A small-molecule ligand and the protein it binds are described below.
Small molecule (SMILES): Cc1cc(CCCCCOc2ccc(C3=NCCO3)cc2Cl)on1

Sequence of chain 1.C:
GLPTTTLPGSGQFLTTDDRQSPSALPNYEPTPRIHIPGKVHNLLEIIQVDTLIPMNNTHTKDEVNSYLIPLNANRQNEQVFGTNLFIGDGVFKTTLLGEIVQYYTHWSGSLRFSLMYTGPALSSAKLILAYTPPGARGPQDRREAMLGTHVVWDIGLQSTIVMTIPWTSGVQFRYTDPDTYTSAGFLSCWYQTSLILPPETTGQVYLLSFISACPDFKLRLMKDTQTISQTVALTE

Sequence of chain 2.C:
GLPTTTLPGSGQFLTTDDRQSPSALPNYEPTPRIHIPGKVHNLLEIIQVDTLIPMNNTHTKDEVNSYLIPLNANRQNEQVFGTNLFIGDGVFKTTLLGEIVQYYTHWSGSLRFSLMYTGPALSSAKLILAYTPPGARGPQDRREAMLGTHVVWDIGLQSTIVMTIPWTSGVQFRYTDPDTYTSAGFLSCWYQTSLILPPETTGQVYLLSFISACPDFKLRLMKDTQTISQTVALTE

Sequence of chain 1.A:
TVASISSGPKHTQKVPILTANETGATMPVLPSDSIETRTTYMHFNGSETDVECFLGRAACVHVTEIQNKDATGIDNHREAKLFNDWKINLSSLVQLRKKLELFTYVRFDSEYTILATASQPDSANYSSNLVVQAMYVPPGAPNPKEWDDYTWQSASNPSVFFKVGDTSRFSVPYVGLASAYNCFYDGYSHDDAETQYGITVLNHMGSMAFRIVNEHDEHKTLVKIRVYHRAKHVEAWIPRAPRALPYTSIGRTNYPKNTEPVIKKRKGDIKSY

Binding-site contacts:
Ligand atom C2B contacts residue TYR152 of chain 1.A at 3.8 Å (hydrophobic).
Ligand atom CL1 contacts residue ILE104 of chain 1.A at 3.5 Å.
Ligand atom C5A contacts residue ALA150 of chain 1.A at 3.9 Å (hydrophobic).
Ligand atom N2 contacts residue ASN219 of chain 1.A at 3.6 Å.
Ligand atom C2B contacts residue VAL188 of chain 1.A at 3.7 Å (hydrophobic).
Ligand atom C1C contacts residue TYR128 of chain 1.A at 3.7 Å (hydrophobic).
Ligand atom O1A contacts residue MET224 of chain 1.A at 2.8 Å.
Ligand atom C5B contacts residue PHE186 of chain 1.A at 3.5 Å (hydrophobic).
Ligand atom C5A contacts residue VAL176 of chain 1.A at 3.2 Å (hydrophobic).
Ligand atom O1 contacts residue MET221 of chain 1.A at 3.2 Å (h-bond).
Ligand atom C1B contacts residue VAL188 of chain 1.A at 3.9 Å (hydrophobic).
Ligand atom C5C contacts residue VAL191 of chain 1.A at 3.9 Å (hydrophobic).
Ligand atom C2C contacts residue TYR128 of chain 1.A at 3.8 Å (hydrophobic).
Ligand atom C4C contacts residue VAL188 of chain 1.A at 3.9 Å (hydrophobic).
Ligand atom C4C contacts residue VAL191 of chain 1.A at 3.5 Å (hydrophobic).
Ligand atom C4 contacts residue LEU106 of chain 1.A at 3.6 Å (hydrophobic).
Ligand atom N3A contacts residue PHE186 of chain 1.A at 3.9 Å.
Ligand atom C4B contacts residue MET224 of chain 1.A at 3.8 Å (hydrophobic).
Ligand atom C5A contacts residue PHE186 of chain 1.A at 3.4 Å (hydrophobic).
Ligand atom N3A contacts residue PRO174 of chain 1.A at 3.7 Å.
Ligand atom C5C contacts residue VAL188 of chain 1.A at 3.9 Å (hydrophobic).
Ligand atom C4B contacts residue PHE186 of chain 1.A at 3.4 Å (hydrophobic).
Ligand atom C6B contacts residue TYR128 of chain 1.A at 3.8 Å (hydrophobic).
Ligand atom CL1 contacts residue TYR128 of chain 1.A at 3.3 Å.
Ligand atom C2A contacts residue MET224 of chain 1.A at 3.4 Å (hydrophobic).
Ligand atom N3A contacts residue ALA24 of chain 1.C at 3.6 Å.
Ligand atom C1C contacts residue LEU106 of chain 1.A at 3.5 Å (hydrophobic).
Ligand atom C5 contacts residue LEU106 of chain 1.A at 3.7 Å (hydrophobic).
Ligand atom C3C contacts residue TYR128 of chain 1.A at 3.4 Å (hydrophobic).
Ligand atom C2A contacts residue PHE186 of chain 1.A at 3.2 Å (hydrophobic).
Ligand atom C31 contacts residue TYR197 of chain 1.A at 3.9 Å (hydrophobic).
Ligand atom C5B contacts residue MET224 of chain 1.A at 3.5 Å (hydrophobic).
Ligand atom C4A contacts residue PRO174 of chain 1.A at 3.3 Å (hydrophobic).
Ligand atom C4B contacts residue TYR152 of chain 1.A at 3.8 Å (hydrophobic).
Ligand atom O1A contacts residue PHE186 of chain 1.A at 2.8 Å.
Ligand atom C2C contacts residue TYR197 of chain 1.A at 3.8 Å (hydrophobic).
Ligand atom C5C contacts residue TYR152 of chain 1.A at 3.9 Å (hydrophobic).
Ligand atom C3B contacts residue TYR152 of chain 1.A at 3.7 Å (hydrophobic).
Ligand atom C5A contacts residue MET224 of chain 1.A at 3.5 Å (hydrophobic).
Ligand atom O1B contacts residue ILE104 of chain 1.A at 3.8 Å.